This small molecule binds to this protein.
Small molecule (SMILES): CCN(CC)CCNC(=O)CSc1nc(N)c2c3c(sc2n1)CCCC3

Sequence of chain 3.A:
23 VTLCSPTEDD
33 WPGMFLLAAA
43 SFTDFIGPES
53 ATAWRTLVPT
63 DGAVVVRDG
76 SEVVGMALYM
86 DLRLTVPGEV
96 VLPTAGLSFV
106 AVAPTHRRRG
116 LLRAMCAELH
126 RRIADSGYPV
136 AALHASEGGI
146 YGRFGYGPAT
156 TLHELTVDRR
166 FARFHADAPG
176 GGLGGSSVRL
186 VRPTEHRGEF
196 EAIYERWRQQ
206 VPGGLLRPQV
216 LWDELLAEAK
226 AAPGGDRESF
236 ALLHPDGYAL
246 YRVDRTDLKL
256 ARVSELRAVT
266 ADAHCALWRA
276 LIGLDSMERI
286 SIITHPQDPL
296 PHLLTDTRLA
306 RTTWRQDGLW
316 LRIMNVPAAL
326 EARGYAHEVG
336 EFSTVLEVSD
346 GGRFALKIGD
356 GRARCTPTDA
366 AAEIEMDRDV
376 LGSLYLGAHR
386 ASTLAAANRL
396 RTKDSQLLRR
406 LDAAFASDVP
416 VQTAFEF

Binding-site contacts:
Ligand atom C24 contacts residue TRP56 of chain 3.A at 4.0 Å (hydrophobic).
Ligand atom N01 contacts residue TRP56 of chain 3.A at 3.6 Å.
Ligand atom C06 contacts residue TRP56 of chain 3.A at 3.7 Å (hydrophobic).
Ligand atom C25 contacts residue SER103 of chain 3.A at 3.8 Å.
Ligand atom C12 contacts residue PHE44 of chain 3.A at 3.6 Å (hydrophobic).
Ligand atom S26 contacts residue ALA53 of chain 3.A at 3.8 Å.
Ligand atom C20 contacts residue TRP56 of chain 3.A at 3.5 Å (hydrophobic).
Ligand atom S26 contacts residue TRP56 of chain 3.A at 3.9 Å.
Ligand atom C07 contacts residue GLU421 of chain 3.A at 3.9 Å.
Ligand atom C02 contacts residue PHE422 of chain 3.A at 3.9 Å (hydrophobic).
Ligand atom C12 contacts residue ASP46 of chain 3.A at 4.0 Å.
Ligand atom C19 contacts residue TRP56 of chain 3.A at 3.6 Å (hydrophobic).
Ligand atom C18 contacts residue TRP56 of chain 3.A at 3.6 Å (hydrophobic).
Ligand atom N03 contacts residue PHE422 of chain 3.A at 4.0 Å.
Ligand atom C25 contacts residue PHE104 of chain 3.A at 3.8 Å (hydrophobic).
Ligand atom C02 contacts residue TRP56 of chain 3.A at 3.6 Å (hydrophobic).
Ligand atom N01 contacts residue PHE422 of chain 3.A at 2.9 Å (h-bond).
Ligand atom C21 contacts residue PHE104 of chain 3.A at 3.4 Å (hydrophobic).
Ligand atom N01 contacts residue SER103 of chain 3.A at 2.7 Å (h-bond).
Ligand atom N08 contacts residue PHE422 of chain 3.A at 3.6 Å.
Ligand atom C02 contacts residue SER103 of chain 3.A at 3.9 Å.
Ligand atom C24 contacts residue VAL60 of chain 3.A at 3.8 Å (hydrophobic).
Ligand atom C10 contacts residue PHE422 of chain 3.A at 3.8 Å (hydrophobic).
Ligand atom C23 contacts residue LEU83 of chain 3.A at 3.8 Å (hydrophobic).
Ligand atom C21 contacts residue TRP56 of chain 3.A at 3.6 Å (hydrophobic).
Ligand atom C15 contacts residue ASP46 of chain 3.A at 3.4 Å.
Ligand atom N03 contacts residue TRP56 of chain 3.A at 3.7 Å.
Ligand atom C22 contacts residue PHE104 of chain 3.A at 3.5 Å (hydrophobic).
Ligand atom S26 contacts residue PHE104 of chain 3.A at 3.8 Å.
Ligand atom C09 contacts residue PHE422 of chain 3.A at 3.6 Å (hydrophobic).
Ligand atom C09 contacts residue GLU421 of chain 3.A at 3.5 Å.
Ligand atom N01 contacts residue MET85 of chain 3.A at 3.7 Å.
Ligand atom C04 contacts residue TRP56 of chain 3.A at 3.7 Å (hydrophobic).
Ligand atom C13 contacts residue PHE44 of chain 3.A at 3.7 Å (hydrophobic).
Ligand atom C24 contacts residue LEU83 of chain 3.A at 3.9 Å (hydrophobic).
Ligand atom C06 contacts residue GLU421 of chain 3.A at 3.8 Å.
Ligand atom O16 contacts residue GLU421 of chain 3.A at 3.5 Å.
Ligand atom N17 contacts residue TRP56 of chain 3.A at 3.7 Å.
Ligand atom N11 contacts residue ASP46 of chain 3.A at 3.7 Å.
Ligand atom C20 contacts residue PHE104 of chain 3.A at 3.5 Å (hydrophobic).